Sequence of chain 3.A:
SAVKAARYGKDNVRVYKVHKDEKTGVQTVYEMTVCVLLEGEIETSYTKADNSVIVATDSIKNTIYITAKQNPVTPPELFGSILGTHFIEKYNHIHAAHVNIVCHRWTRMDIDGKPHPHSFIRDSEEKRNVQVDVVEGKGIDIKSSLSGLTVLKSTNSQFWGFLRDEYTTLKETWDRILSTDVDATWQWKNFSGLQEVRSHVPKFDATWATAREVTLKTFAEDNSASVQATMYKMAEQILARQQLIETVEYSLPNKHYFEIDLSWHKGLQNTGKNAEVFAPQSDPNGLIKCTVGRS

Sequence of chain 4.A:
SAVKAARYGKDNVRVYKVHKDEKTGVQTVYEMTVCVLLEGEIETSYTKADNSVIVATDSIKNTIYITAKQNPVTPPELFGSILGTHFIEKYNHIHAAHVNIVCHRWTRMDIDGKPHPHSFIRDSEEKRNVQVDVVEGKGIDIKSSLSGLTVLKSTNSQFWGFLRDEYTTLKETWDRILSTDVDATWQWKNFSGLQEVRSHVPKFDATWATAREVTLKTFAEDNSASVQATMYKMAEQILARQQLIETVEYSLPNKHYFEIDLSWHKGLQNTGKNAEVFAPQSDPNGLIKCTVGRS

This protein binds this small molecule.
Small molecule (SMILES): O=c1[nH]c(=O)c2nn[nH]c2[nH]1

Binding-site contacts:
Ligand atom C2 contacts residue PHE160 of chain 3.A at 3.7 Å (hydrophobic).
Ligand atom C2 contacts residue ASN255 of chain 3.A at 3.8 Å.
Ligand atom O2 contacts residue ARG177 of chain 3.A at 2.9 Å (salt-bridge).
Ligand atom N1 contacts residue PHE160 of chain 3.A at 3.6 Å.
Ligand atom C5 contacts residue PHE160 of chain 3.A at 3.4 Å (hydrophobic).
Ligand atom O2 contacts residue VAL228 of chain 3.A at 2.9 Å (h-bond).
Ligand atom C4 contacts residue PHE160 of chain 3.A at 3.4 Å (hydrophobic).
Ligand atom C4 contacts residue ASN255 of chain 3.A at 3.9 Å.
Ligand atom N9 contacts residue LEU171 of chain 3.A at 3.9 Å.
Ligand atom N9 contacts residue ARG177 of chain 3.A at 3.9 Å.
Ligand atom N9 contacts residue PHE160 of chain 3.A at 3.5 Å.
Ligand atom O6 contacts residue TYR9 of chain 4.A at 3.9 Å.
Ligand atom O2 contacts residue ASN255 of chain 3.A at 4.0 Å.
Ligand atom C2 contacts residue ARG177 of chain 3.A at 3.6 Å.
Ligand atom N8 contacts residue PHE160 of chain 3.A at 3.6 Å.
Ligand atom N9 contacts residue THR58 of chain 4.A at 4.0 Å.
Ligand atom O6 contacts residue PHE160 of chain 3.A at 4.0 Å.
Ligand atom N8 contacts residue ASP59 of chain 4.A at 3.9 Å.
Ligand atom O2 contacts residue PHE160 of chain 3.A at 3.9 Å.
Ligand atom N7 contacts residue PHE160 of chain 3.A at 3.7 Å.
Ligand atom N8 contacts residue THR58 of chain 4.A at 3.3 Å (h-bond).
Ligand atom N7 contacts residue THR58 of chain 4.A at 2.8 Å (h-bond).
Ligand atom O2 contacts residue SER227 of chain 3.A at 3.6 Å.
Ligand atom N8 contacts residue LEU171 of chain 3.A at 3.8 Å.
Ligand atom N7 contacts residue ALA57 of chain 4.A at 3.5 Å.
Ligand atom C2 contacts residue VAL228 of chain 3.A at 4.0 Å (hydrophobic).
Ligand atom O2 contacts residue GLN229 of chain 3.A at 3.8 Å.
Ligand atom N8 contacts residue ALA57 of chain 4.A at 3.8 Å.
Ligand atom N3 contacts residue PHE160 of chain 3.A at 3.8 Å.
Ligand atom O6 contacts residue THR58 of chain 4.A at 3.9 Å.
Ligand atom C6 contacts residue GLN229 of chain 3.A at 3.7 Å.
Ligand atom N3 contacts residue ARG177 of chain 3.A at 3.0 Å (salt-bridge).
Ligand atom N1 contacts residue GLN229 of chain 3.A at 3.0 Å (h-bond).
Ligand atom C5 contacts residue THR58 of chain 4.A at 3.9 Å.
Ligand atom C2 contacts residue GLN229 of chain 3.A at 3.9 Å.
Ligand atom O6 contacts residue ILE55 of chain 4.A at 3.5 Å.
Ligand atom O6 contacts residue GLN229 of chain 3.A at 2.9 Å (h-bond).
Ligand atom C4 contacts residue ARG177 of chain 3.A at 3.8 Å.
Ligand atom N3 contacts residue ASN255 of chain 3.A at 3.3 Å (h-bond).
Ligand atom C6 contacts residue PHE160 of chain 3.A at 3.5 Å (hydrophobic).